Binding-site contacts:
Ligand atom O15 contacts residue ASN18 of chain 1.B at 3.8 Å.
Ligand atom O11 contacts residue SER113 of chain 1.B at 2.7 Å (h-bond).
Ligand atom O14 contacts residue ASN18 of chain 1.B at 2.8 Å (h-bond).
Ligand atom O11 contacts residue ILE151 of chain 1.B at 3.7 Å.
Ligand atom C13 contacts residue GLY152 of chain 1.B at 3.6 Å.
Ligand atom C09 contacts residue SER110 of chain 1.B at 3.6 Å.
Ligand atom O10 contacts residue THR112 of chain 1.B at 3.1 Å (h-bond).
Ligand atom O10 contacts residue ARG111 of chain 1.B at 2.8 Å (salt-bridge).
Ligand atom C13 contacts residue CYS88 of chain 1.B at 3.6 Å (hydrophobic).
Ligand atom C09 contacts residue THR112 of chain 1.B at 3.5 Å.
Ligand atom O14 contacts residue SER87 of chain 1.B at 2.6 Å (h-bond).
Ligand atom O15 contacts residue ILE151 of chain 1.B at 3.2 Å.
Ligand atom C01 contacts residue VAL79 of chain 1.B at 3.5 Å (hydrophobic).
Ligand atom C13 contacts residue SER87 of chain 1.B at 3.4 Å.
Ligand atom O15 contacts residue SER87 of chain 1.B at 3.6 Å.
Ligand atom O10 contacts residue SER110 of chain 1.B at 3.5 Å.
Ligand atom O11 contacts residue ARG111 of chain 1.B at 3.6 Å.
Ligand atom C12 contacts residue PHE187 of chain 1.B at 3.7 Å (hydrophobic).
Ligand atom C09 contacts residue ILE151 of chain 1.B at 3.8 Å (hydrophobic).
Ligand atom O11 contacts residue THR112 of chain 1.B at 3.2 Å (h-bond).
Ligand atom O14 contacts residue TYR243 of chain 1.B at 3.5 Å (h-bond).
Ligand atom C08 contacts residue THR60 of chain 1.B at 3.8 Å.
Ligand atom O15 contacts residue GLY152 of chain 1.B at 2.9 Å (h-bond).
Ligand atom C07 contacts residue THR60 of chain 1.B at 3.7 Å.
Ligand atom O11 contacts residue SER110 of chain 1.B at 2.7 Å (h-bond).
Ligand atom C04 contacts residue PHE187 of chain 1.B at 3.4 Å (hydrophobic).
Ligand atom O03 contacts residue CYS88 of chain 1.B at 3.0 Å (h-bond).
Ligand atom C01 contacts residue SER87 of chain 1.B at 3.7 Å.
Ligand atom O14 contacts residue GLY152 of chain 1.B at 3.5 Å (h-bond).
Ligand atom C09 contacts residue ARG111 of chain 1.B at 3.6 Å.
Ligand atom C12 contacts residue SER113 of chain 1.B at 3.6 Å.
Ligand atom C09 contacts residue THR60 of chain 1.B at 3.4 Å.
Ligand atom O15 contacts residue CYS88 of chain 1.B at 3.8 Å.
Ligand atom O10 contacts residue THR60 of chain 1.B at 2.8 Å (h-bond).
Ligand atom C13 contacts residue ASN18 of chain 1.B at 3.3 Å.
Ligand atom C07 contacts residue PRO42 of chain 1.B at 3.7 Å (hydrophobic).
Ligand atom C02 contacts residue CYS88 of chain 1.B at 3.2 Å (hydrophobic).
Ligand atom C09 contacts residue SER113 of chain 1.B at 3.8 Å.
Ligand atom O03 contacts residue PHE187 of chain 1.B at 3.2 Å.
Ligand atom C01 contacts residue VAL85 of chain 1.B at 3.8 Å (hydrophobic).

A small-molecule ligand and the protein it binds are described below.
Small molecule (SMILES): C=C(Oc1cccc(C(=O)O)c1)C(=O)O

Sequence of chain 1.B:
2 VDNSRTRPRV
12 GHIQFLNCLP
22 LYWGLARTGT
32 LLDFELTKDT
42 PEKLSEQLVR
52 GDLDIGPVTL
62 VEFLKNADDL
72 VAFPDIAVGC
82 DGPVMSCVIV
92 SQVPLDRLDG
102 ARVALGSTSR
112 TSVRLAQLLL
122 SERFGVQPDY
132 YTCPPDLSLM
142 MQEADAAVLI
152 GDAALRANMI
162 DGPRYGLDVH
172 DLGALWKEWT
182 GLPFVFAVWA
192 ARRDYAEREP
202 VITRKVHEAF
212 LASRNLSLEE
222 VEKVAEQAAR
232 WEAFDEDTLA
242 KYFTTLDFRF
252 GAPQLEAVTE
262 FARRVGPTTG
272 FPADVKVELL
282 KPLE